The small molecule below binds the protein below.
Small molecule (SMILES): CC(=O)N[C@@H]1[C@@H](O)[C@H](O)[C@@H](CO)O[C@H]1O

Binding-site contacts:
Ligand atom C2 contacts residue PHE142 of chain 1.C at 4.2 Å (hydrophobic).
Ligand atom N2 contacts residue ASN103 of chain 1.C at 2.9 Å (h-bond).
Ligand atom C7 contacts residue ASN103 of chain 1.C at 3.3 Å.
Ligand atom O5 contacts residue PHE142 of chain 1.C at 4.2 Å.
Ligand atom C6 contacts residue GLU141 of chain 1.C at 3.8 Å.
Ligand atom O7 contacts residue ASN103 of chain 1.C at 3.4 Å (h-bond).
Ligand atom C5 contacts residue PHE142 of chain 1.C at 3.8 Å (hydrophobic).
Ligand atom O4 contacts residue PHE142 of chain 1.C at 4.5 Å.
Ligand atom C1 contacts residue ASN103 of chain 1.C at 1.4 Å.
Ligand atom C1 contacts residue PHE142 of chain 1.C at 3.8 Å (hydrophobic).
Ligand atom C4 contacts residue PHE142 of chain 1.C at 4.3 Å (hydrophobic).
Ligand atom C5 contacts residue ASN103 of chain 1.C at 3.7 Å.
Ligand atom C6 contacts residue ILE143 of chain 1.C at 4.3 Å (hydrophobic).
Ligand atom C5 contacts residue ILE143 of chain 1.C at 4.3 Å (hydrophobic).
Ligand atom C4 contacts residue ASN103 of chain 1.C at 4.2 Å.
Ligand atom O5 contacts residue GLU141 of chain 1.C at 4.0 Å.
Ligand atom C2 contacts residue ASN103 of chain 1.C at 2.5 Å.
Ligand atom N2 contacts residue PHE142 of chain 1.C at 4.5 Å.
Ligand atom C3 contacts residue PHE142 of chain 1.C at 3.9 Å (hydrophobic).
Ligand atom C8 contacts residue ASN103 of chain 1.C at 4.4 Å.
Ligand atom O6 contacts residue GLU141 of chain 1.C at 2.7 Å (salt-bridge).
Ligand atom O5 contacts residue ASN103 of chain 1.C at 2.4 Å (h-bond).
Ligand atom O6 contacts residue ILE143 of chain 1.C at 4.0 Å.
Ligand atom C5 contacts residue GLU141 of chain 1.C at 4.4 Å.
Ligand atom C3 contacts residue ASN103 of chain 1.C at 3.8 Å.
Ligand atom C8 contacts residue GLN102 of chain 1.C at 3.4 Å.

Sequence of chain 1.C:
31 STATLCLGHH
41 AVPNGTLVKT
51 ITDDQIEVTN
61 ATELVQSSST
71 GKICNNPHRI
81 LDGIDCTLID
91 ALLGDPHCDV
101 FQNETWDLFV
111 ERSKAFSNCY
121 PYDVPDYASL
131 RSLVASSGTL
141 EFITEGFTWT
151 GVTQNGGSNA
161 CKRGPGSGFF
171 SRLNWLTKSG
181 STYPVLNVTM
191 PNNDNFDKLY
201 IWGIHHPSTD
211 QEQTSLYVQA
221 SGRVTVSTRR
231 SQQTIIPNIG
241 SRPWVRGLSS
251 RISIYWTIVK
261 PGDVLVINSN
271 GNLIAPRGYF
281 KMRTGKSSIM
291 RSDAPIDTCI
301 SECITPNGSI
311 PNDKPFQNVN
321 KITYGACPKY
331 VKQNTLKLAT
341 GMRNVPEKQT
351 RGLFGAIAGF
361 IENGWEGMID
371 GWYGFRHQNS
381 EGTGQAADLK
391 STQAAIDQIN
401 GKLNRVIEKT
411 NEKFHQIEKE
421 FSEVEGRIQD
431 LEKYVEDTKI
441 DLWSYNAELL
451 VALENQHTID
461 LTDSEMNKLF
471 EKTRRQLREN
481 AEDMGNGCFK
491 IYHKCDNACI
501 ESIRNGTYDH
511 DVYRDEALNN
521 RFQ